Sequence of chain 1.B:
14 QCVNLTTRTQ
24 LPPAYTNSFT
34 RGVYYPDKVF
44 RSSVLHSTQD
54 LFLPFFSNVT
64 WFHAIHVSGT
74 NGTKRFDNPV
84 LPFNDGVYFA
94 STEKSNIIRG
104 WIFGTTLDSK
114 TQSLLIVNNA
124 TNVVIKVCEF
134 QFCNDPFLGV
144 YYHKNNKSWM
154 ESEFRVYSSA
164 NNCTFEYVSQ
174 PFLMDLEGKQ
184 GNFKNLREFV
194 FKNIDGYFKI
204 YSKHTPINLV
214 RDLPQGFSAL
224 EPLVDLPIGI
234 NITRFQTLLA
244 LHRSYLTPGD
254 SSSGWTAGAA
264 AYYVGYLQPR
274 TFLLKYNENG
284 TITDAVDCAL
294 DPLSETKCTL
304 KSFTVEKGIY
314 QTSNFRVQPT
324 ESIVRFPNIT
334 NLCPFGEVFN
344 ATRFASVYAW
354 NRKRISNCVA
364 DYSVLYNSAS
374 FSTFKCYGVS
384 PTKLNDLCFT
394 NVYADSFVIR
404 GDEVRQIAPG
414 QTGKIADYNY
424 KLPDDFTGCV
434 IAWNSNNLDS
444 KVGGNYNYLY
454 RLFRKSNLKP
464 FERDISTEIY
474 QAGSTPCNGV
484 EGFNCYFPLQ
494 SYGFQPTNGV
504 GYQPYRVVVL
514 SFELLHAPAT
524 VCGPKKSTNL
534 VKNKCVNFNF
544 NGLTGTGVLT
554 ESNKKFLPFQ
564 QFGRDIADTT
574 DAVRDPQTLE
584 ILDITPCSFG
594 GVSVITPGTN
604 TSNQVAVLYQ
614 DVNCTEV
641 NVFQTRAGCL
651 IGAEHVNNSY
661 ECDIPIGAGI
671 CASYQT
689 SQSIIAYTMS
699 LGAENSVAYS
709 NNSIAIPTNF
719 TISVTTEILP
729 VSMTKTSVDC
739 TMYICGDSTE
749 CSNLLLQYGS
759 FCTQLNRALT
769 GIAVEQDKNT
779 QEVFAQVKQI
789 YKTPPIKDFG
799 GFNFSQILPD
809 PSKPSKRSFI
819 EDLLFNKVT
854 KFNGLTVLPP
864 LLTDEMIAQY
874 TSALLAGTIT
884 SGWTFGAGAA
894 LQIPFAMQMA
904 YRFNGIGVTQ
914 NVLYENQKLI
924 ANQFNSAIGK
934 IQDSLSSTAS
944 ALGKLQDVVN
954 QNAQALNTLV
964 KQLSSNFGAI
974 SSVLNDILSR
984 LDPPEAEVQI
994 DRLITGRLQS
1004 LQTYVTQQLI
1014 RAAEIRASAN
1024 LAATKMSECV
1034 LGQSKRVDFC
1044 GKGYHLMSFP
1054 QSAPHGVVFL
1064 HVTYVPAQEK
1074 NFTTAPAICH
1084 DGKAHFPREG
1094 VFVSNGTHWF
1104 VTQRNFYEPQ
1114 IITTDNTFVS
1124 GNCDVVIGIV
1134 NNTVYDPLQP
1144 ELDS

The protein below binds the small molecule below.
Small molecule (SMILES): CC(=O)N[C@@H]1[C@@H](O)[C@H](O)[C@@H](CO)O[C@H]1O

Binding-site contacts:
Ligand atom O7 contacts residue ASN164 of chain 1.B at 2.7 Å (h-bond).
Ligand atom C5 contacts residue ASN165 of chain 1.B at 3.7 Å.
Ligand atom N2 contacts residue ASN165 of chain 1.B at 2.9 Å (h-bond).
Ligand atom C2 contacts residue ASN165 of chain 1.B at 2.5 Å.
Ligand atom C8 contacts residue ASN165 of chain 1.B at 3.9 Å.
Ligand atom O7 contacts residue ASN165 of chain 1.B at 4.1 Å.
Ligand atom O5 contacts residue ASN165 of chain 1.B at 2.4 Å (h-bond).
Ligand atom C1 contacts residue ASN165 of chain 1.B at 1.4 Å.
Ligand atom C8 contacts residue ALA163 of chain 1.B at 4.4 Å (hydrophobic).
Ligand atom C2 contacts residue ASN164 of chain 1.B at 4.1 Å.
Ligand atom O3 contacts residue ASN164 of chain 1.B at 4.2 Å.
Ligand atom C7 contacts residue ASN165 of chain 1.B at 3.7 Å.
Ligand atom C7 contacts residue ALA163 of chain 1.B at 4.3 Å (hydrophobic).
Ligand atom C7 contacts residue ASN164 of chain 1.B at 3.5 Å.
Ligand atom O7 contacts residue ALA163 of chain 1.B at 3.6 Å.
Ligand atom C3 contacts residue ASN165 of chain 1.B at 3.8 Å.
Ligand atom C8 contacts residue ASN164 of chain 1.B at 3.8 Å.
Ligand atom C4 contacts residue ASN165 of chain 1.B at 4.2 Å.
Ligand atom N2 contacts residue ASN164 of chain 1.B at 4.2 Å.